Binding-site contacts:
Ligand atom O3 contacts residue ARG465 of chain 1.A at 3.5 Å.
Ligand atom C7 contacts residue ARG465 of chain 1.A at 3.7 Å.
Ligand atom O7 contacts residue SER466 of chain 1.A at 4.3 Å.
Ligand atom C1 contacts residue ASN485 of chain 1.A at 1.4 Å.
Ligand atom C3 contacts residue ASN485 of chain 1.A at 3.8 Å.
Ligand atom O7 contacts residue ARG465 of chain 1.A at 3.6 Å.
Ligand atom C8 contacts residue LYS469 of chain 1.A at 3.6 Å.
Ligand atom C7 contacts residue ASN485 of chain 1.A at 3.5 Å.
Ligand atom N2 contacts residue ASN485 of chain 1.A at 3.0 Å (h-bond).
Ligand atom C4 contacts residue ASN485 of chain 1.A at 4.2 Å.
Ligand atom O5 contacts residue ASN485 of chain 1.A at 2.4 Å (h-bond).
Ligand atom C8 contacts residue GLU482 of chain 1.A at 3.8 Å.
Ligand atom O7 contacts residue GLU482 of chain 1.A at 4.4 Å.
Ligand atom C7 contacts residue GLU482 of chain 1.A at 4.2 Å.
Ligand atom C2 contacts residue ASN485 of chain 1.A at 2.4 Å.
Ligand atom N2 contacts residue ARG465 of chain 1.A at 4.2 Å.
Ligand atom C8 contacts residue ARG465 of chain 1.A at 4.0 Å.
Ligand atom O7 contacts residue ASN485 of chain 1.A at 3.5 Å (h-bond).
Ligand atom C5 contacts residue ASN485 of chain 1.A at 3.7 Å.

Sequence of chain 1.A:
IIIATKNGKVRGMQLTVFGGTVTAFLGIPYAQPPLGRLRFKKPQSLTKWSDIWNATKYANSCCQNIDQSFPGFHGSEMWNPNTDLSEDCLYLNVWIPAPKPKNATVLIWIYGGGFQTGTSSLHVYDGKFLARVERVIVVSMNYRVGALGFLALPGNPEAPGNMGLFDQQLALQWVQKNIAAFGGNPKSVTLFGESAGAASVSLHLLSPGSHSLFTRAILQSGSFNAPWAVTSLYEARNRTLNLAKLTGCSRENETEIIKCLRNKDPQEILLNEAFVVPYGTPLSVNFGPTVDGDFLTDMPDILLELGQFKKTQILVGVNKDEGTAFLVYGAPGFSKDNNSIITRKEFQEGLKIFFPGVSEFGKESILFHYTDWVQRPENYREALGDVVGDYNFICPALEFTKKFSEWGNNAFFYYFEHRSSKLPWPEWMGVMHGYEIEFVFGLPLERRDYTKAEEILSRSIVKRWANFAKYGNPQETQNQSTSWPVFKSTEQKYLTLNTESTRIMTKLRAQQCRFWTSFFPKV

The small molecule below binds the protein below.
Small molecule (SMILES): CC(=O)N[C@@H]1[C@@H](O)[C@H](O)[C@@H](CO)O[C@H]1O